Binding-site contacts:
Ligand atom C6 contacts residue SER356 of chain 3.A at 3.6 Å.
Ligand atom C2 contacts residue ASN354 of chain 3.A at 2.2 Å.
Ligand atom O4 contacts residue SER356 of chain 3.A at 4.5 Å.
Ligand atom O7 contacts residue SER356 of chain 3.A at 4.5 Å.
Ligand atom O5 contacts residue SER356 of chain 3.A at 4.2 Å.
Ligand atom C7 contacts residue ASN354 of chain 3.A at 2.6 Å.
Ligand atom C4 contacts residue ASN354 of chain 3.A at 4.4 Å.
Ligand atom C8 contacts residue ASN354 of chain 3.A at 3.6 Å.
Ligand atom C5 contacts residue SER356 of chain 3.A at 3.5 Å.
Ligand atom O7 contacts residue ASN354 of chain 3.A at 2.7 Å (h-bond).
Ligand atom C3 contacts residue ASN354 of chain 3.A at 3.7 Å.
Ligand atom C1 contacts residue ASN354 of chain 3.A at 1.6 Å.
Ligand atom O5 contacts residue ASN354 of chain 3.A at 2.8 Å (h-bond).
Ligand atom C5 contacts residue ASN354 of chain 3.A at 4.0 Å.
Ligand atom N2 contacts residue ASN354 of chain 3.A at 2.3 Å (h-bond).

This small molecule binds to this protein.
Small molecule (SMILES): CC(=O)N[C@H]1[C@H](O[C@H]2[C@H](O)[C@@H](NC(C)=O)CO[C@@H]2CO)O[C@H](CO)[C@@H](O[C@@H]2O[C@H](CO[C@H]3O[C@H](CO)[C@@H](O)[C@H](O[C@H]4O[C@H](CO)[C@@H](O)[C@H](O)[C@@H]4O[C@H]4O[C@H](CO)[C@@H](O)[C@H](O)[C@@H]4O)[C@@H]3O)[C@@H](O)[C@H](O[C@H]3O[C@H](CO)[C@@H](O)[C@H](O)[C@@H]3O)[C@@H]2O)[C@@H]1O

Sequence of chain 3.A:
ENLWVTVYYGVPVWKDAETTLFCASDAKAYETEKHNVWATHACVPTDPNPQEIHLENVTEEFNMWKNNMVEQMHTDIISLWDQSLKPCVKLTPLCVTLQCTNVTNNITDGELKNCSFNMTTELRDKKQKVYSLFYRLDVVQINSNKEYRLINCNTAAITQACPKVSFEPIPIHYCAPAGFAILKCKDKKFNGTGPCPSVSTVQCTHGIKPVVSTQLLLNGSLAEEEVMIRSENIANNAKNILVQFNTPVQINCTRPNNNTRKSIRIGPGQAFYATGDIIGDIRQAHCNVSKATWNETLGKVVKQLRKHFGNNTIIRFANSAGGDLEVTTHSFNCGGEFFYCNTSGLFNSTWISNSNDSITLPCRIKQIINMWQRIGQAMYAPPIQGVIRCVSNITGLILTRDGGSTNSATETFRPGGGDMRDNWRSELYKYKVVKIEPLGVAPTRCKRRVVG